Binding-site contacts:
Ligand atom C3 contacts residue ASP189 of chain 1.A at 3.6 Å.
Ligand atom C2 contacts residue ASP189 of chain 1.A at 3.8 Å.
Ligand atom O2 contacts residue MSE187 of chain 1.A at 3.2 Å (h-bond).
Ligand atom O3 contacts residue ASP189 of chain 1.A at 2.4 Å (salt-bridge).
Ligand atom O2 contacts residue ASP189 of chain 1.A at 2.7 Å (salt-bridge).
Ligand atom C1 contacts residue TYR371 of chain 1.A at 3.7 Å (hydrophobic).
Ligand atom O6 contacts residue ARG430 of chain 1.A at 3.0 Å (salt-bridge).
Ligand atom C6 contacts residue ASP55 of chain 1.A at 3.4 Å.
Ligand atom O2 contacts residue ASP189 of chain 1.A at 3.1 Å (salt-bridge).
Ligand atom O4 contacts residue ASP55 of chain 1.A at 2.7 Å (salt-bridge).
Ligand atom O1 contacts residue ASP189 of chain 1.A at 2.5 Å (salt-bridge).
Ligand atom O5 contacts residue ARG430 of chain 1.A at 3.8 Å.
Ligand atom C5 contacts residue PHE52 of chain 1.A at 3.9 Å (hydrophobic).
Ligand atom C4 contacts residue ARG54 of chain 1.A at 3.7 Å.
Ligand atom O4 contacts residue PHE52 of chain 1.A at 3.8 Å.
Ligand atom C1 contacts residue TYR371 of chain 1.A at 3.3 Å (hydrophobic).
Ligand atom C3 contacts residue ASP189 of chain 1.A at 3.9 Å.
Ligand atom C3 contacts residue ARG54 of chain 1.A at 3.5 Å.
Ligand atom C6 contacts residue ARG430 of chain 1.A at 3.6 Å.
Ligand atom O6 contacts residue ASP55 of chain 1.A at 2.6 Å (salt-bridge).
Ligand atom C1 contacts residue ASP189 of chain 1.A at 3.8 Å.
Ligand atom C3 contacts residue MSE187 of chain 1.A at 3.6 Å.
Ligand atom C6 contacts residue PHE52 of chain 1.A at 3.7 Å (hydrophobic).
Ligand atom C2 contacts residue MSE187 of chain 1.A at 4.0 Å.
Ligand atom O4 contacts residue ARG54 of chain 1.A at 2.9 Å (salt-bridge).
Ligand atom O3 contacts residue ARG54 of chain 1.A at 3.6 Å.
Ligand atom C6 contacts residue ARG430 of chain 1.A at 3.6 Å.
Ligand atom O6 contacts residue GLN433 of chain 1.A at 3.2 Å (h-bond).
Ligand atom O3 contacts residue TRP435 of chain 1.A at 3.7 Å.
Ligand atom O3 contacts residue MSE187 of chain 1.A at 2.7 Å (h-bond).
Ligand atom O4 contacts residue TRP435 of chain 1.A at 3.8 Å.
Ligand atom C4 contacts residue PHE52 of chain 1.A at 3.8 Å (hydrophobic).
Ligand atom C2 contacts residue TYR371 of chain 1.A at 3.8 Å (hydrophobic).
Ligand atom O6 contacts residue ARG430 of chain 1.A at 3.0 Å (salt-bridge).
Ligand atom C2 contacts residue ASP189 of chain 1.A at 3.8 Å.
Ligand atom C4 contacts residue ASP55 of chain 1.A at 3.7 Å.
Ligand atom O2 contacts residue HIS372 of chain 1.A at 2.8 Å (h-bond).
Ligand atom O1 contacts residue ARG190 of chain 1.A at 3.8 Å.
Ligand atom O5 contacts residue TYR371 of chain 1.A at 3.8 Å.
Ligand atom O1 contacts residue HIS372 of chain 1.A at 3.8 Å.

The protein below binds the small molecule below.
Small molecule (SMILES): OC[C@H]1O[C@@](CO)(O[C@H]2O[C@H](CO)[C@@H](O)[C@H](O)[C@H]2O)[C@@H](O)[C@@H]1O

Sequence of chain 1.A:
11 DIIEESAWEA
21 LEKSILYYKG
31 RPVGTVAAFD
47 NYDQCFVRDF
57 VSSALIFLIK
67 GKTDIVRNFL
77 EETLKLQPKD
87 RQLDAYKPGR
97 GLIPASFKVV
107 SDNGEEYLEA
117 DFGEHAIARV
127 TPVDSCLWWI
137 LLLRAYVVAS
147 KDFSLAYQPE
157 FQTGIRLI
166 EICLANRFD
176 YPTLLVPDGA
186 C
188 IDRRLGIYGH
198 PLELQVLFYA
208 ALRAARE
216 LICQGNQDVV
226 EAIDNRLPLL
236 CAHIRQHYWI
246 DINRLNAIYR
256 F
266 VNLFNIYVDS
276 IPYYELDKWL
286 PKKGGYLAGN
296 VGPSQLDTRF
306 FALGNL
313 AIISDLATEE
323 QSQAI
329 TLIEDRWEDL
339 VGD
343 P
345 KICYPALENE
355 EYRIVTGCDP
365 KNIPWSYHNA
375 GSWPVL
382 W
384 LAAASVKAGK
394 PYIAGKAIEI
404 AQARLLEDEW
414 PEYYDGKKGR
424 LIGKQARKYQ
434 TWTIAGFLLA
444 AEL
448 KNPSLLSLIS